Binding-site contacts:
Ligand atom O10 contacts residue GLY152 of chain 1.A at 3.5 Å.
Ligand atom O10 contacts residue GLU38 of chain 1.A at 3.0 Å (salt-bridge).
Ligand atom P9 contacts residue ARG37 of chain 1.A at 3.9 Å.
Ligand atom C7 contacts residue HIS153 of chain 1.A at 3.4 Å.
Ligand atom O11 contacts residue ARG37 of chain 1.A at 3.4 Å (salt-bridge).
Ligand atom C6 contacts residue GLU38 of chain 1.A at 3.6 Å.
Ligand atom P9 contacts residue HIS153 of chain 1.A at 3.7 Å.
Ligand atom C3 contacts residue GLU174 of chain 1.A at 3.9 Å.
Ligand atom C6 contacts residue ASP42 of chain 1.A at 3.9 Å.
Ligand atom O1 contacts residue CYS67 of chain 1.A at 3.1 Å (h-bond).
Ligand atom O11 contacts residue ARG150 of chain 1.A at 3.2 Å (salt-bridge).
Ligand atom O14 contacts residue GLU174 of chain 1.A at 3.4 Å.
Ligand atom O11 contacts residue GLU38 of chain 1.A at 3.0 Å (salt-bridge).
Ligand atom O10 contacts residue THR154 of chain 1.A at 3.8 Å.
Ligand atom P9 contacts residue ARG150 of chain 1.A at 3.9 Å.
Ligand atom O11 contacts residue THR93 of chain 1.A at 3.3 Å (h-bond).
Ligand atom O4 contacts residue PHE95 of chain 1.A at 3.5 Å.
Ligand atom C3 contacts residue HIS136 of chain 1.B at 3.5 Å.
Ligand atom O4 contacts residue CYS67 of chain 1.A at 3.8 Å.
Ligand atom O1 contacts residue ILE65 of chain 1.A at 3.1 Å (h-bond).
Ligand atom O12 contacts residue THR154 of chain 1.A at 2.8 Å (h-bond).
Ligand atom C7 contacts residue ASP42 of chain 1.A at 3.8 Å.
Ligand atom O12 contacts residue ARG150 of chain 1.A at 2.9 Å (salt-bridge).
Ligand atom O1 contacts residue GLU174 of chain 1.A at 3.3 Å (salt-bridge).
Ligand atom O10 contacts residue ARG37 of chain 1.A at 3.4 Å (salt-bridge).
Ligand atom O4 contacts residue LEU140 of chain 1.A at 3.8 Å.
Ligand atom P9 contacts residue GLU38 of chain 1.A at 3.6 Å.
Ligand atom O12 contacts residue HIS153 of chain 1.A at 3.8 Å.
Ligand atom O10 contacts residue HIS153 of chain 1.A at 2.6 Å (h-bond).
Ligand atom O4 contacts residue THR93 of chain 1.A at 3.9 Å.
Ligand atom O14 contacts residue GLU38 of chain 1.A at 3.2 Å (salt-bridge).
Ligand atom O13 contacts residue HIS136 of chain 1.B at 3.4 Å (h-bond).
Ligand atom O8 contacts residue HIS153 of chain 1.A at 3.9 Å.
Ligand atom C2 contacts residue HIS136 of chain 1.B at 3.6 Å.
Ligand atom O8 contacts residue THR154 of chain 1.A at 3.9 Å.
Ligand atom C2 contacts residue GLU174 of chain 1.A at 3.0 Å.
Ligand atom C7 contacts residue GLU38 of chain 1.A at 3.1 Å.
Ligand atom O4 contacts residue HIS136 of chain 1.B at 3.8 Å.
Ligand atom O14 contacts residue GLU40 of chain 1.A at 3.1 Å (salt-bridge).
Ligand atom O8 contacts residue GLU38 of chain 1.A at 3.8 Å.

Sequence of chain 1.B:
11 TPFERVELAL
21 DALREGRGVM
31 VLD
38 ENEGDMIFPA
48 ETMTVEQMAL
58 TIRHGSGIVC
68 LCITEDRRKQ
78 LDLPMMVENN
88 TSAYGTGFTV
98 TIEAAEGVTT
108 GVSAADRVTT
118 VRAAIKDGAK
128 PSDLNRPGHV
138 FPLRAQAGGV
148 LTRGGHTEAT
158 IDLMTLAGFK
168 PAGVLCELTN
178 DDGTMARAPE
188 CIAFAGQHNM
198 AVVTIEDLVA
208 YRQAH

Sequence of chain 1.A:
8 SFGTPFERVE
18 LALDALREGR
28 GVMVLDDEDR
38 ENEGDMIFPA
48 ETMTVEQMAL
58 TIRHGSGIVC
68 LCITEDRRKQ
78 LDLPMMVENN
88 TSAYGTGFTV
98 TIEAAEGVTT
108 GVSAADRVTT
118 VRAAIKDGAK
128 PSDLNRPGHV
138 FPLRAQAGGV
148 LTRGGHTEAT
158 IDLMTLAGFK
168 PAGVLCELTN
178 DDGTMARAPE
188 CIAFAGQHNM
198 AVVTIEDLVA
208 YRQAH

The small molecule below binds the protein below.
Small molecule (SMILES): O=C(CO)[C@@H](O)[C@H](O)COP(=O)(O)O